Binding-site contacts:
Ligand atom C28 contacts residue PHE54 of chain 1.E at 4.0 Å (hydrophobic).
Ligand atom O contacts residue ASN85 of chain 1.E at 3.0 Å (h-bond).
Ligand atom C10 contacts residue PHE140 of chain 1.E at 4.0 Å (hydrophobic).
Ligand atom O4 contacts residue ASN85 of chain 1.E at 3.0 Å (h-bond).
Ligand atom O contacts residue GLY87 of chain 1.E at 3.7 Å.
Ligand atom C26 contacts residue LEU57 of chain 1.E at 4.2 Å (hydrophobic).
Ligand atom C19 contacts residue TYR50 of chain 1.E at 3.3 Å (hydrophobic).
Ligand atom C29 contacts residue PHE46 of chain 1.E at 3.8 Å (hydrophobic).
Ligand atom C30 contacts residue GLY87 of chain 1.E at 3.9 Å.
Ligand atom C17 contacts residue ALA42 of chain 1.E at 3.3 Å (hydrophobic).
Ligand atom C25 contacts residue LEU79 of chain 1.E at 3.6 Å (hydrophobic).
Ligand atom C13 contacts residue TYR50 of chain 1.E at 3.9 Å (hydrophobic).
Ligand atom O4 contacts residue GLY87 of chain 1.E at 3.3 Å (h-bond).
Ligand atom C24 contacts residue PHE46 of chain 1.E at 3.8 Å (hydrophobic).
Ligand atom C29 contacts residue TYR50 of chain 1.E at 4.1 Å (hydrophobic).
Ligand atom C30 contacts residue PHE46 of chain 1.E at 3.8 Å (hydrophobic).
Ligand atom C9 contacts residue LEU143 of chain 1.E at 4.1 Å (hydrophobic).
Ligand atom C9 contacts residue TYR144 of chain 1.E at 3.7 Å (hydrophobic).
Ligand atom C22 contacts residue TYR50 of chain 1.E at 4.1 Å (hydrophobic).
Ligand atom C31 contacts residue GLY87 of chain 1.E at 3.3 Å.
Ligand atom C8 contacts residue LEU143 of chain 1.E at 3.6 Å (hydrophobic).
Ligand atom C27 contacts residue ALA53 of chain 1.E at 3.8 Å (hydrophobic).
Ligand atom C17 contacts residue TYR144 of chain 1.E at 3.9 Å (hydrophobic).
Ligand atom C contacts residue ASN85 of chain 1.E at 4.0 Å.
Ligand atom C21 contacts residue TYR50 of chain 1.E at 4.2 Å (hydrophobic).
Ligand atom C10 contacts residue TYR144 of chain 1.E at 4.0 Å (hydrophobic).
Ligand atom C14 contacts residue GLY87 of chain 1.E at 3.5 Å.
Ligand atom C23 contacts residue PHE46 of chain 1.E at 3.8 Å (hydrophobic).
Ligand atom C30 contacts residue ALA91 of chain 1.E at 4.0 Å (hydrophobic).
Ligand atom C contacts residue GLY87 of chain 1.E at 4.1 Å.
Ligand atom C26 contacts residue LEU79 of chain 1.E at 4.0 Å (hydrophobic).
Ligand atom C8 contacts residue TRP86 of chain 1.E at 4.0 Å (hydrophobic).
Ligand atom C31 contacts residue ARG88 of chain 1.E at 3.9 Å.
Ligand atom C17 contacts residue GLU45 of chain 1.E at 3.8 Å.
Ligand atom C18 contacts residue PHE46 of chain 1.E at 3.7 Å (hydrophobic).
Ligand atom C15 contacts residue GLY87 of chain 1.E at 4.0 Å.
Ligand atom C28 contacts residue ALA53 of chain 1.E at 3.5 Å (hydrophobic).
Ligand atom C19 contacts residue PHE46 of chain 1.E at 4.0 Å (hydrophobic).
Ligand atom C18 contacts residue GLU45 of chain 1.E at 4.0 Å.
Ligand atom C12 contacts residue TYR50 of chain 1.E at 3.5 Å (hydrophobic).

Sequence of chain 1.E:
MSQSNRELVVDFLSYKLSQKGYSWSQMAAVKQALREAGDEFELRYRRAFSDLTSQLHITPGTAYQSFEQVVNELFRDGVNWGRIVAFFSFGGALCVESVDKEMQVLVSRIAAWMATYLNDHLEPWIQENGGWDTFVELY

This protein binds this small molecule.
Small molecule (SMILES): Cc1ccc(CN(C(=O)N[C@@H](CS(=O)(=O)CC2CCCCC2)C(=O)O)C(=O)c2ccc(-c3ccccc3)cc2)cc1